Sequence of chain 1.A:
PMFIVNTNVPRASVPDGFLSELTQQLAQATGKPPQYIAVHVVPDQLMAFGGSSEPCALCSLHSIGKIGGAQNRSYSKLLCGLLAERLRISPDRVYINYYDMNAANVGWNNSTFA

Binding-site contacts:
Ligand atom C13 contacts residue TYR36 of chain 1.B at 3.9 Å (hydrophobic).
Ligand atom C02 contacts residue SER63 of chain 1.B at 3.9 Å.
Ligand atom C07 contacts residue VAL106 of chain 1.B at 4.1 Å (hydrophobic).
Ligand atom O01 contacts residue ILE64 of chain 1.B at 3.5 Å.
Ligand atom O03 contacts residue LYS32 of chain 1.B at 2.5 Å (salt-bridge).
Ligand atom N09 contacts residue MET101 of chain 1.B at 4.1 Å.
Ligand atom C12 contacts residue TYR95 of chain 1.A at 3.3 Å (hydrophobic).
Ligand atom N09 contacts residue ASN97 of chain 1.A at 3.0 Å (h-bond).
Ligand atom C12 contacts residue PRO1 of chain 1.B at 3.8 Å (hydrophobic).
Ligand atom C02 contacts residue LYS32 of chain 1.B at 3.2 Å.
Ligand atom C08 contacts residue HIS62 of chain 1.B at 3.8 Å.
Ligand atom N10 contacts residue MET2 of chain 1.B at 3.7 Å.
Ligand atom O03 contacts residue SER63 of chain 1.B at 2.7 Å (h-bond).
Ligand atom N10 contacts residue ASN97 of chain 1.A at 3.2 Å (h-bond).
Ligand atom C02 contacts residue ILE64 of chain 1.B at 3.4 Å (hydrophobic).
Ligand atom C11 contacts residue VAL106 of chain 1.B at 4.0 Å (hydrophobic).
Ligand atom C08 contacts residue ASN97 of chain 1.A at 4.0 Å.
Ligand atom C12 contacts residue PHE113 of chain 1.B at 3.8 Å (hydrophobic).
Ligand atom C13 contacts residue TYR95 of chain 1.A at 3.3 Å (hydrophobic).
Ligand atom C05 contacts residue ILE64 of chain 1.B at 3.6 Å (hydrophobic).
Ligand atom C11 contacts residue TYR95 of chain 1.A at 3.5 Å (hydrophobic).
Ligand atom C02 contacts residue PRO1 of chain 1.B at 3.8 Å (hydrophobic).
Ligand atom N10 contacts residue HIS62 of chain 1.B at 4.0 Å.
Ligand atom O15 contacts residue TYR36 of chain 1.B at 3.2 Å.
Ligand atom N09 contacts residue HIS62 of chain 1.B at 3.2 Å.
Ligand atom C14 contacts residue TYR36 of chain 1.B at 4.1 Å (hydrophobic).
Ligand atom C04 contacts residue PRO1 of chain 1.B at 3.2 Å (hydrophobic).
Ligand atom C05 contacts residue PRO1 of chain 1.B at 3.3 Å (hydrophobic).
Ligand atom C06 contacts residue PRO1 of chain 1.B at 3.6 Å (hydrophobic).
Ligand atom C07 contacts residue PRO1 of chain 1.B at 4.0 Å (hydrophobic).
Ligand atom C05 contacts residue SER63 of chain 1.B at 4.0 Å.
Ligand atom O03 contacts residue PRO1 of chain 1.B at 3.5 Å.
Ligand atom C11 contacts residue MET2 of chain 1.B at 3.8 Å (hydrophobic).
Ligand atom C04 contacts residue ILE64 of chain 1.B at 3.9 Å (hydrophobic).
Ligand atom C13 contacts residue PHE113 of chain 1.B at 3.6 Å (hydrophobic).
Ligand atom O01 contacts residue LYS32 of chain 1.B at 3.4 Å (salt-bridge).
Ligand atom C08 contacts residue VAL106 of chain 1.B at 4.0 Å (hydrophobic).
Ligand atom C14 contacts residue PRO1 of chain 1.B at 3.5 Å (hydrophobic).
Ligand atom O03 contacts residue ILE64 of chain 1.B at 2.9 Å (h-bond).
Ligand atom C13 contacts residue PRO1 of chain 1.B at 3.7 Å (hydrophobic).

The protein below binds the small molecule below.
Small molecule (SMILES): O=C(O)c1cc(-c2cn[nH]c2)ccc1Oc1ccc2ccccc2c1

Sequence of chain 1.B:
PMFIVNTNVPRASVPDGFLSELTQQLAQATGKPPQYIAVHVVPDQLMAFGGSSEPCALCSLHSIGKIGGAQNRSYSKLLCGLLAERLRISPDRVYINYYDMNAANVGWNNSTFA